Binding-site contacts:
Ligand atom C3 contacts residue ASN114 of chain 1.F at 3.8 Å.
Ligand atom C2 contacts residue ASN114 of chain 1.F at 2.4 Å.
Ligand atom C6 contacts residue NAG1 of chain 1.AA at 4.4 Å.
Ligand atom C7 contacts residue ASN114 of chain 1.F at 3.3 Å.
Ligand atom N2 contacts residue ASN114 of chain 1.F at 2.9 Å (h-bond).
Ligand atom C8 contacts residue ASP113 of chain 1.F at 3.6 Å.
Ligand atom C7 contacts residue ASP113 of chain 1.F at 4.0 Å.
Ligand atom C6 contacts residue GLU110 of chain 1.F at 3.7 Å.
Ligand atom C8 contacts residue ASN114 of chain 1.F at 4.2 Å.
Ligand atom C4 contacts residue ASN114 of chain 1.F at 4.2 Å.
Ligand atom C1 contacts residue ASN114 of chain 1.F at 1.4 Å.
Ligand atom O4 contacts residue NAG1 of chain 1.AA at 4.5 Å.
Ligand atom O6 contacts residue NAG1 of chain 1.AA at 3.3 Å (h-bond).
Ligand atom O6 contacts residue GLU110 of chain 1.F at 2.9 Å (salt-bridge).
Ligand atom O7 contacts residue SER109 of chain 1.F at 3.1 Å (h-bond).
Ligand atom C5 contacts residue ASN114 of chain 1.F at 3.6 Å.
Ligand atom O7 contacts residue ASN114 of chain 1.F at 3.2 Å (h-bond).
Ligand atom O7 contacts residue ASP113 of chain 1.F at 3.3 Å (salt-bridge).
Ligand atom C7 contacts residue SER109 of chain 1.F at 4.3 Å.
Ligand atom O5 contacts residue GLU110 of chain 1.F at 4.0 Å.
Ligand atom O5 contacts residue ASN114 of chain 1.F at 2.3 Å (h-bond).

Sequence of chain 1.F:
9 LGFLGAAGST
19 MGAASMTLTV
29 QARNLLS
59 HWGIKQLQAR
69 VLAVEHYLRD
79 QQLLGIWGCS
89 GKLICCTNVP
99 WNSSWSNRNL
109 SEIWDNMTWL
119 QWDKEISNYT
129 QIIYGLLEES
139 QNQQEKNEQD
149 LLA

This small molecule binds to this protein.
Small molecule (SMILES): CC(=O)N[C@@H]1[C@@H](O)[C@H](O)[C@@H](CO)O[C@H]1O